Sequence of chain 1.C:
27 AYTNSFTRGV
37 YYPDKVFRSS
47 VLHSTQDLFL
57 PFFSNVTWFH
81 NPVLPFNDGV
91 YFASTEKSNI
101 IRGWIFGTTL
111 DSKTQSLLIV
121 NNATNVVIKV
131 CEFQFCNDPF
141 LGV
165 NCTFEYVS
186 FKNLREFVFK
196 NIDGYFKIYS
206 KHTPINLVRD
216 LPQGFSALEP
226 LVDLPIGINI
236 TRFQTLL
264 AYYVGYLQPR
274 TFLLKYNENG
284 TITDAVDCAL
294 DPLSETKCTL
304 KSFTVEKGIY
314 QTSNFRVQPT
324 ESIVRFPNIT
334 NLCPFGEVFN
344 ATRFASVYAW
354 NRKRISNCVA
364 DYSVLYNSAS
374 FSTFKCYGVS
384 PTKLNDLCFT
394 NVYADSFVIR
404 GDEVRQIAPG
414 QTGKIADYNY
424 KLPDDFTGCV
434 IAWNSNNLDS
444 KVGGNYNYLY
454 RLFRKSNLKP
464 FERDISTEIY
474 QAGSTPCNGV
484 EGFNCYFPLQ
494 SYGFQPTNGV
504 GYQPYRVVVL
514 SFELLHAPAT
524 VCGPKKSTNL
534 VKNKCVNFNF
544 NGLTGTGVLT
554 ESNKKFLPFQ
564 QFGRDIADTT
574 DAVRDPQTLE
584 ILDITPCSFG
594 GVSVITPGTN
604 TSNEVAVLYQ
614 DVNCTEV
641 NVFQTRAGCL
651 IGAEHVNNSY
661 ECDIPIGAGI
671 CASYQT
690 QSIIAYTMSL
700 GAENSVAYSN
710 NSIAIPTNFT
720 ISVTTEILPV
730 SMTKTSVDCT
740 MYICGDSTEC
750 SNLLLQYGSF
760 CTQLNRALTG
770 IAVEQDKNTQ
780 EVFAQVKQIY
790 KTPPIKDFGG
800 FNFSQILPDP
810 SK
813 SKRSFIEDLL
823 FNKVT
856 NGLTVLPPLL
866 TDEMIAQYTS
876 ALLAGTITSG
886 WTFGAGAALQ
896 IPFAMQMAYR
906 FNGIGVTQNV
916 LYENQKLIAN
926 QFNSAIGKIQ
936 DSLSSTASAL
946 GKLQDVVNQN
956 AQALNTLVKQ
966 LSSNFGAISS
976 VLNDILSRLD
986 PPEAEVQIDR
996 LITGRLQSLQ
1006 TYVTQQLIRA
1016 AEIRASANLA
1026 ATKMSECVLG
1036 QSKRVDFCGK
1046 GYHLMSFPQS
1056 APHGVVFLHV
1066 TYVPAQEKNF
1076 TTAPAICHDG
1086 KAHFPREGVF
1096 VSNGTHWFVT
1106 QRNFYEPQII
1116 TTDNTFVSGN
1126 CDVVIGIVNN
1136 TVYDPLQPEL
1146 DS

This small molecule binds to this protein.
Small molecule (SMILES): CC(=O)N[C@@H]1[C@@H](O)[C@H](O)[C@@H](CO)O[C@H]1O

Binding-site contacts:
Ligand atom O7 contacts residue ASN280 of chain 1.C at 3.2 Å (h-bond).
Ligand atom O5 contacts residue ASN282 of chain 1.C at 2.4 Å (h-bond).
Ligand atom C4 contacts residue ASN282 of chain 1.C at 4.2 Å.
Ligand atom C7 contacts residue ASN282 of chain 1.C at 3.2 Å.
Ligand atom N2 contacts residue ASN282 of chain 1.C at 2.9 Å (h-bond).
Ligand atom C8 contacts residue ASN282 of chain 1.C at 3.6 Å.
Ligand atom C2 contacts residue ASN282 of chain 1.C at 2.5 Å.
Ligand atom O7 contacts residue ASN282 of chain 1.C at 3.3 Å (h-bond).
Ligand atom C8 contacts residue GLU281 of chain 1.C at 3.7 Å.
Ligand atom C1 contacts residue ASN282 of chain 1.C at 1.4 Å.
Ligand atom C7 contacts residue ASN280 of chain 1.C at 3.9 Å.
Ligand atom C8 contacts residue ASN280 of chain 1.C at 3.9 Å.
Ligand atom C3 contacts residue ASN282 of chain 1.C at 3.8 Å.
Ligand atom C5 contacts residue ASN282 of chain 1.C at 3.7 Å.